This small molecule binds to this protein.
Small molecule (SMILES): CC(=O)N[C@H]1[C@H](O[C@H]2[C@H](O[C@@H]3O[C@@H](C)[C@@H](O)[C@@H](O)[C@@H]3O)[C@@H](NC(C)=O)CO[C@@H]2CO)O[C@H](CO)[C@@H](O[C@@H]2O[C@H](CO)[C@@H](O)[C@H](O)[C@@H]2O[C@@H]2OC[C@@H](O)[C@H](O)[C@H]2O)[C@@H]1O

Binding-site contacts:
Ligand atom C3 contacts residue ASN263 of chain 2.A at 3.9 Å.
Ligand atom C1 contacts residue ASN263 of chain 2.A at 1.6 Å.
Ligand atom O6 contacts residue ASP266 of chain 2.A at 4.2 Å.
Ligand atom C7 contacts residue ASN263 of chain 2.A at 3.5 Å.
Ligand atom N2 contacts residue ASN263 of chain 2.A at 3.0 Å (h-bond).
Ligand atom O7 contacts residue ALA360 of chain 2.A at 3.6 Å.
Ligand atom C1 contacts residue ASP266 of chain 2.A at 4.4 Å.
Ligand atom C4 contacts residue ASN263 of chain 2.A at 4.2 Å.
Ligand atom C6 contacts residue ASP266 of chain 2.A at 4.3 Å.
Ligand atom O7 contacts residue ASN263 of chain 2.A at 3.7 Å.
Ligand atom C5 contacts residue THR265 of chain 2.A at 4.0 Å.
Ligand atom C5 contacts residue ASN263 of chain 2.A at 3.7 Å.
Ligand atom C8 contacts residue SER361 of chain 2.A at 3.9 Å.
Ligand atom O5 contacts residue THR265 of chain 2.A at 4.0 Å.
Ligand atom C7 contacts residue ALA360 of chain 2.A at 3.8 Å (hydrophobic).
Ligand atom C8 contacts residue ALA360 of chain 2.A at 3.6 Å (hydrophobic).
Ligand atom O5 contacts residue ASN263 of chain 2.A at 2.4 Å (h-bond).
Ligand atom O5 contacts residue ASP266 of chain 2.A at 3.6 Å.
Ligand atom C6 contacts residue THR265 of chain 2.A at 4.1 Å.
Ligand atom C2 contacts residue ASN263 of chain 2.A at 2.5 Å.
Ligand atom C1 contacts residue THR265 of chain 2.A at 3.8 Å.

Sequence of chain 2.A:
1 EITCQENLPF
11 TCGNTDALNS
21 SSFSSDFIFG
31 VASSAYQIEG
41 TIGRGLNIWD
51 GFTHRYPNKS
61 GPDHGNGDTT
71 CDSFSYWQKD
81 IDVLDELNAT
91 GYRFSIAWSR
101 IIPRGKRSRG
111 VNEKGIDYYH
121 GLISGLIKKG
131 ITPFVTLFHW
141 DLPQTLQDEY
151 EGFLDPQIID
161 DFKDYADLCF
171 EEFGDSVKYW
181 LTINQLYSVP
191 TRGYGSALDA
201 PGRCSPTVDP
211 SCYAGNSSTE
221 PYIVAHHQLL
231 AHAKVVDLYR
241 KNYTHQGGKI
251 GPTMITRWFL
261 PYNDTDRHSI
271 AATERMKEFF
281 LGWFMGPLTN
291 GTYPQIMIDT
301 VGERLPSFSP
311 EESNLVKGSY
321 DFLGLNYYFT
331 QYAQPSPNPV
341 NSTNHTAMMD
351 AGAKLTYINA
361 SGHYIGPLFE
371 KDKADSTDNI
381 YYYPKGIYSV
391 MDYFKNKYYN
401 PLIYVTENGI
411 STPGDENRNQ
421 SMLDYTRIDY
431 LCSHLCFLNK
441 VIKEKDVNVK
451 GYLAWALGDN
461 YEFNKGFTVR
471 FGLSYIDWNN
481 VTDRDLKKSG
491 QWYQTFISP